A protein and the small-molecule ligand that binds it are described below.
Small molecule (SMILES): CC(=O)N[C@@H]1[C@@H](O)[C@H](O)[C@@H](CO)O[C@H]1O

Binding-site contacts:
Ligand atom O3 contacts residue ASN159 of chain 1.I at 4.5 Å.
Ligand atom C5 contacts residue ARG154 of chain 1.I at 4.0 Å.
Ligand atom O5 contacts residue ASN159 of chain 1.I at 2.4 Å (h-bond).
Ligand atom C1 contacts residue ASN159 of chain 1.I at 1.6 Å.
Ligand atom C1 contacts residue ARG154 of chain 1.I at 3.3 Å.
Ligand atom C4 contacts residue ASN159 of chain 1.I at 4.2 Å.
Ligand atom O5 contacts residue ARG154 of chain 1.I at 2.9 Å (salt-bridge).
Ligand atom C7 contacts residue ASN159 of chain 1.I at 3.2 Å.
Ligand atom C8 contacts residue ASN159 of chain 1.I at 3.2 Å.
Ligand atom C2 contacts residue ASN159 of chain 1.I at 2.4 Å.
Ligand atom N2 contacts residue ASN159 of chain 1.I at 3.0 Å (h-bond).
Ligand atom C3 contacts residue ASN159 of chain 1.I at 3.7 Å.
Ligand atom C8 contacts residue THR160 of chain 1.I at 3.7 Å.
Ligand atom C5 contacts residue ASN159 of chain 1.I at 3.7 Å.
Ligand atom O7 contacts residue ASN159 of chain 1.I at 3.3 Å (h-bond).
Ligand atom C7 contacts residue THR160 of chain 1.I at 4.5 Å.
Ligand atom C6 contacts residue ARG154 of chain 1.I at 4.4 Å.

Sequence of chain 1.I:
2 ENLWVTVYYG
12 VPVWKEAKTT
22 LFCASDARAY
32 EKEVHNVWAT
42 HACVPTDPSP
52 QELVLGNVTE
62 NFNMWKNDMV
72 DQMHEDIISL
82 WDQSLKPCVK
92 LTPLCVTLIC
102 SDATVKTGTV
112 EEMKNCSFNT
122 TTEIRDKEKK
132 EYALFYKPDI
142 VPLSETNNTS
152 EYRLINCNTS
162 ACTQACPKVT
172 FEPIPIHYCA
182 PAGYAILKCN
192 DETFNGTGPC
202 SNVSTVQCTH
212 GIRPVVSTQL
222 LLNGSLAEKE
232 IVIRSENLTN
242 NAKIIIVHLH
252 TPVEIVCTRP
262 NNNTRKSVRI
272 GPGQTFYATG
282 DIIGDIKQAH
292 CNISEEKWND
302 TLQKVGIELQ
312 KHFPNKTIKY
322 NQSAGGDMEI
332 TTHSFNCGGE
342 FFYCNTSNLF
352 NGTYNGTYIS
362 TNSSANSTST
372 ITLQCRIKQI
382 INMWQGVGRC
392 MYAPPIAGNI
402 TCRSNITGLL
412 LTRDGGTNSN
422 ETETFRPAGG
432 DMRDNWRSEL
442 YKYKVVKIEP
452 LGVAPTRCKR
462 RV